Sequence of chain 1.C:
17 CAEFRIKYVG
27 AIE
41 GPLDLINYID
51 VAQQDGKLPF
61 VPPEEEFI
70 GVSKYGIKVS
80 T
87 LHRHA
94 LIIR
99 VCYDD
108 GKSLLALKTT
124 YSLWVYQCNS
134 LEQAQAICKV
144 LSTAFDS

Binding-site contacts:
Ligand atom CA contacts residue ILE96 of chain 1.C at 4.0 Å (hydrophobic).
Ligand atom CB contacts residue TYR101 of chain 1.C at 4.2 Å (hydrophobic).
Ligand atom CG2 contacts residue ARG97 of chain 1.C at 4.0 Å.
Ligand atom CB contacts residue ILE95 of chain 1.C at 3.6 Å (hydrophobic).
Ligand atom CB contacts residue CYS100 of chain 1.C at 4.1 Å (hydrophobic).
Ligand atom N contacts residue PHE148 of chain 1.C at 3.8 Å.
Ligand atom O contacts residue GLN138 of chain 1.C at 4.2 Å.
Ligand atom CB contacts residue ILE96 of chain 1.C at 3.7 Å (hydrophobic).
Ligand atom CB contacts residue GLN138 of chain 1.C at 3.8 Å.
Ligand atom N contacts residue ILE96 of chain 1.C at 3.1 Å (h-bond).
Ligand atom CA contacts residue ILE96 of chain 1.C at 3.7 Å (hydrophobic).
Ligand atom N contacts residue ARG97 of chain 1.C at 4.0 Å.
Ligand atom CG contacts residue ILE95 of chain 1.C at 3.6 Å (hydrophobic).
Ligand atom C contacts residue ILE96 of chain 1.C at 3.9 Å (hydrophobic).
Ligand atom C contacts residue CYS100 of chain 1.C at 3.2 Å (hydrophobic).
Ligand atom CG contacts residue PHE148 of chain 1.C at 3.7 Å (hydrophobic).
Ligand atom CG1 contacts residue ILE46 of chain 1.C at 3.9 Å (hydrophobic).
Ligand atom CB contacts residue PHE148 of chain 1.C at 3.7 Å (hydrophobic).
Ligand atom OG contacts residue GLN138 of chain 1.C at 3.6 Å.
Ligand atom O contacts residue TYR101 of chain 1.C at 3.7 Å.
Ligand atom N contacts residue ILE96 of chain 1.C at 2.9 Å (h-bond).
Ligand atom CG2 contacts residue TYR101 of chain 1.C at 3.8 Å (hydrophobic).
Ligand atom CG2 contacts residue MSE98 of chain 1.C at 3.8 Å.
Ligand atom CA contacts residue TYR101 of chain 1.C at 4.0 Å (hydrophobic).
Ligand atom CB contacts residue ILE96 of chain 1.C at 4.1 Å (hydrophobic).
Ligand atom CG1 contacts residue CYS100 of chain 1.C at 3.5 Å (hydrophobic).
Ligand atom O contacts residue LEU134 of chain 1.C at 4.0 Å.
Ligand atom CA contacts residue PHE148 of chain 1.C at 3.8 Å (hydrophobic).
Ligand atom O contacts residue PHE148 of chain 1.C at 4.2 Å.
Ligand atom ND2 contacts residue ILE95 of chain 1.C at 2.8 Å (h-bond).
Ligand atom CA contacts residue CYS100 of chain 1.C at 3.5 Å (hydrophobic).
Ligand atom CG1 contacts residue PHE148 of chain 1.C at 3.7 Å (hydrophobic).
Ligand atom O contacts residue ASP102 of chain 1.C at 3.1 Å (salt-bridge).
Ligand atom CG1 contacts residue TYR101 of chain 1.C at 4.2 Å (hydrophobic).
Ligand atom CB contacts residue PHE148 of chain 1.C at 3.6 Å (hydrophobic).
Ligand atom O contacts residue CYS100 of chain 1.C at 3.0 Å (h-bond).
Ligand atom CG contacts residue ASP149 of chain 1.C at 3.8 Å.
Ligand atom OG contacts residue LEU134 of chain 1.C at 3.8 Å.
Ligand atom ND2 contacts residue PHE148 of chain 1.C at 3.3 Å.
Ligand atom CG2 contacts residue ILE46 of chain 1.C at 3.8 Å (hydrophobic).

The small molecule below binds the protein below.
Small molecule (SMILES): CC(C)[C@@H](C=O)NC(=O)[C@H](C)NC(=O)[C@@H](N)CO.CC(C)[C@H](N)C(=O)N[C@@H](CC(N)=O)C(=O)N1CCC[C@H]1C(=O)N[C@H](C=O)CCCCN